Sequence of chain 3.A:
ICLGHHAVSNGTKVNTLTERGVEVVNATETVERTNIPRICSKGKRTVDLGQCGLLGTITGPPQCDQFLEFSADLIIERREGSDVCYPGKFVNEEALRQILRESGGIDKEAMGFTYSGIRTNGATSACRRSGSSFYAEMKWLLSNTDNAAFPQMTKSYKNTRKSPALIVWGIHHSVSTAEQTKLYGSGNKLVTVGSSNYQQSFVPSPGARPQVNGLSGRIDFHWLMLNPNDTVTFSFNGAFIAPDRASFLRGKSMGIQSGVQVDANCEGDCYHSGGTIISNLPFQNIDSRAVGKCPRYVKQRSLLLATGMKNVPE

Binding-site contacts:
Ligand atom C3 contacts residue ASN26 of chain 3.A at 3.5 Å.
Ligand atom C6 contacts residue THR307 of chain 3.A at 4.3 Å.
Ligand atom C8 contacts residue ASN26 of chain 3.A at 4.2 Å.
Ligand atom O7 contacts residue ASN26 of chain 3.A at 3.4 Å (h-bond).
Ligand atom O5 contacts residue ASN26 of chain 3.A at 2.4 Å (h-bond).
Ligand atom C2 contacts residue ASN26 of chain 3.A at 2.0 Å.
Ligand atom C7 contacts residue ASN26 of chain 3.A at 3.1 Å.
Ligand atom C4 contacts residue ASN26 of chain 3.A at 4.0 Å.
Ligand atom N2 contacts residue ASN26 of chain 3.A at 2.6 Å (h-bond).
Ligand atom C1 contacts residue THR307 of chain 3.A at 4.2 Å.
Ligand atom O5 contacts residue ALA27 of chain 3.A at 4.0 Å.
Ligand atom C1 contacts residue ALA27 of chain 3.A at 4.5 Å (hydrophobic).
Ligand atom C5 contacts residue ASN26 of chain 3.A at 3.7 Å.
Ligand atom C1 contacts residue ASN26 of chain 3.A at 1.4 Å.
Ligand atom O6 contacts residue THR28 of chain 3.A at 3.9 Å.
Ligand atom O5 contacts residue THR307 of chain 3.A at 3.6 Å.
Ligand atom C6 contacts residue THR28 of chain 3.A at 3.9 Å.
Ligand atom O3 contacts residue ASN26 of chain 3.A at 4.3 Å.

The protein below binds the small molecule below.
Small molecule (SMILES): CC(=O)N[C@@H]1[C@@H](O)[C@H](O)[C@@H](CO)O[C@H]1O